Sequence of chain 2.C:
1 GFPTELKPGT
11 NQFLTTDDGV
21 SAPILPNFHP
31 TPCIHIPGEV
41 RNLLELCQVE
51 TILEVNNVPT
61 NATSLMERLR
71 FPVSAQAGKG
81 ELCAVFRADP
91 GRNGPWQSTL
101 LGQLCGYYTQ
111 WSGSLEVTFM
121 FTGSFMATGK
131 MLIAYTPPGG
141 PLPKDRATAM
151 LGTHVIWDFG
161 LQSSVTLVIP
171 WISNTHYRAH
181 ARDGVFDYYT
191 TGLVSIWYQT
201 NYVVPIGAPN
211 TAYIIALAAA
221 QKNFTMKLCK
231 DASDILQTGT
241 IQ

A protein and the small-molecule ligand that binds it are described below.
Small molecule (SMILES): Cc1cccc(-c2ccc(OCCCCCN3CCN(c4ccncc4)C3=O)cc2)c1

Sequence of chain 2.A:
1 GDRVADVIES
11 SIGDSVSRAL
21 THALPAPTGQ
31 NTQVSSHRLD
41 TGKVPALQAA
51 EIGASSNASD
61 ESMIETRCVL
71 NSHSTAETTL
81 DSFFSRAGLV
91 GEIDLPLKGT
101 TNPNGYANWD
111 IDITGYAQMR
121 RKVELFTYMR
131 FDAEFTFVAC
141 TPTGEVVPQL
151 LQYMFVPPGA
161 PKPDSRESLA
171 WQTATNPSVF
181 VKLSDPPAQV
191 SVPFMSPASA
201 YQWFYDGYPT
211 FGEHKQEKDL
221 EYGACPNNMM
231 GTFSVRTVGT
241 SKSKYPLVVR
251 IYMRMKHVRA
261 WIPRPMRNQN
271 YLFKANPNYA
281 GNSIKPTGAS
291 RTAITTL

Sequence of chain 3.C:
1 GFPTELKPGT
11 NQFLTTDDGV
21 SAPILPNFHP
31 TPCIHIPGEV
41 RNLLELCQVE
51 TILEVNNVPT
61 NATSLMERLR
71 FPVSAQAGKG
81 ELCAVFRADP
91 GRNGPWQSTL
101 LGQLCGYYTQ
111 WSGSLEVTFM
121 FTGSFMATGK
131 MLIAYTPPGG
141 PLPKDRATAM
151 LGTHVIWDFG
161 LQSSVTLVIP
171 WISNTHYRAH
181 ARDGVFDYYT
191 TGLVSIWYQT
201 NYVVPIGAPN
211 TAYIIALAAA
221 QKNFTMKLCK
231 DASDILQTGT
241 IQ

Binding-site contacts:
Ligand atom CAA contacts residue ILE24 of chain 2.C at 3.8 Å (hydrophobic).
Ligand atom CAE contacts residue THR114 of chain 2.A at 3.5 Å.
Ligand atom CAZ contacts residue MET195 of chain 2.A at 3.9 Å (hydrophobic).
Ligand atom CAC contacts residue PHE233 of chain 2.A at 3.1 Å (hydrophobic).
Ligand atom CAC contacts residue PHE137 of chain 2.A at 3.8 Å (hydrophobic).
Ligand atom CAN contacts residue PHE155 of chain 2.A at 3.6 Å (hydrophobic).
Ligand atom CAH contacts residue GLN202 of chain 2.A at 3.7 Å.
Ligand atom NBE contacts residue TRP203 of chain 2.A at 3.2 Å.
Ligand atom CAH contacts residue TRP203 of chain 2.A at 3.5 Å (hydrophobic).
Ligand atom CBC contacts residue TRP203 of chain 2.A at 3.2 Å (hydrophobic).
Ligand atom CBC contacts residue ASN228 of chain 2.A at 3.9 Å.
Ligand atom CAM contacts residue ILE24 of chain 2.C at 3.7 Å (hydrophobic).
Ligand atom CAG contacts residue PHE233 of chain 2.A at 3.2 Å (hydrophobic).
Ligand atom CAG contacts residue PHE137 of chain 2.A at 3.7 Å (hydrophobic).
Ligand atom CAL contacts residue ILE111 of chain 2.A at 3.6 Å (hydrophobic).
Ligand atom CAD contacts residue GLN202 of chain 2.A at 3.5 Å.
Ligand atom CAU contacts residue TYR201 of chain 2.A at 3.8 Å (hydrophobic).
Ligand atom CAA contacts residue PRO177 of chain 2.A at 3.8 Å (hydrophobic).
Ligand atom CAI contacts residue THR114 of chain 2.A at 3.8 Å.
Ligand atom NBE contacts residue ASN228 of chain 2.A at 3.9 Å.
Ligand atom OAB contacts residue ASP112 of chain 2.A at 3.5 Å.
Ligand atom CAI contacts residue TRP203 of chain 2.A at 3.6 Å (hydrophobic).
Ligand atom CAJ contacts residue ILE111 of chain 2.A at 3.3 Å (hydrophobic).
Ligand atom CAX contacts residue TRP203 of chain 2.A at 3.6 Å (hydrophobic).
Ligand atom CAK contacts residue VAL192 of chain 2.A at 3.1 Å (hydrophobic).
Ligand atom CAD contacts residue ASN228 of chain 2.A at 3.5 Å.
Ligand atom CAU contacts residue ASN228 of chain 2.A at 3.6 Å.
Ligand atom OAW contacts residue ILE111 of chain 2.A at 3.6 Å.
Ligand atom OAB contacts residue ILE113 of chain 2.A at 3.2 Å (h-bond).
Ligand atom CAY contacts residue PHE155 of chain 2.A at 3.8 Å (hydrophobic).
Ligand atom OAW contacts residue MET195 of chain 2.A at 3.5 Å.
Ligand atom CAE contacts residue ASP112 of chain 2.A at 3.7 Å.
Ligand atom CAP contacts residue ILE111 of chain 2.A at 3.8 Å (hydrophobic).
Ligand atom CAU contacts residue TRP203 of chain 2.A at 3.7 Å (hydrophobic).
Ligand atom CAM contacts residue VAL192 of chain 2.A at 3.3 Å (hydrophobic).
Ligand atom CAK contacts residue MET195 of chain 2.A at 3.6 Å (hydrophobic).
Ligand atom CAI contacts residue ASP112 of chain 2.A at 3.5 Å.
Ligand atom CAR contacts residue PHE135 of chain 2.A at 3.4 Å (hydrophobic).
Ligand atom CAT contacts residue TYR201 of chain 2.A at 3.5 Å (hydrophobic).
Ligand atom CAH contacts residue ASN228 of chain 2.A at 3.2 Å.